Sequence of chain 1.I:
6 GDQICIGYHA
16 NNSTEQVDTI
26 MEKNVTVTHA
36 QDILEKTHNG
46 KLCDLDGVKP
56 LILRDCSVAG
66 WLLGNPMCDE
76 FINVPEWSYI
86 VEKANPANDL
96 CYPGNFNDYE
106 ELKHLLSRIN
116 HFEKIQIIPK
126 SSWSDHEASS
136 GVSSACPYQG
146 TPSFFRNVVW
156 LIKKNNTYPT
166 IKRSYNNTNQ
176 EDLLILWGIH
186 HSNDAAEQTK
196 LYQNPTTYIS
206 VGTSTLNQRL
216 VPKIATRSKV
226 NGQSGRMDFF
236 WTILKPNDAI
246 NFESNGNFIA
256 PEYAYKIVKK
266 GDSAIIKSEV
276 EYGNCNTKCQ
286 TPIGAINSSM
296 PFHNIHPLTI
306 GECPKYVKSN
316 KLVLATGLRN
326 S

Sequence of chain 1.G:
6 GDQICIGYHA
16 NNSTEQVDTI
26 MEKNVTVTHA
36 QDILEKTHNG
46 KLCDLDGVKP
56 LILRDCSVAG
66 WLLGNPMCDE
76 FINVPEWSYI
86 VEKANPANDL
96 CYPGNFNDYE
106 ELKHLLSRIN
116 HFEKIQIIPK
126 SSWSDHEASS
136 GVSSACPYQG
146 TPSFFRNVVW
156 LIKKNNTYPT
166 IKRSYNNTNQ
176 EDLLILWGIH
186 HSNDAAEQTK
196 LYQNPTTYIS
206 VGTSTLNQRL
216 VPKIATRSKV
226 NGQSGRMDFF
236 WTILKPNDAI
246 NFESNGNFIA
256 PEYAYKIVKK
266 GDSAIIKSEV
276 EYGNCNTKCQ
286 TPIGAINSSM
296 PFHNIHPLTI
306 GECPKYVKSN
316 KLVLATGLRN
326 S

Binding-site contacts:
Ligand atom C2 contacts residue ASN242 of chain 1.G at 3.8 Å.
Ligand atom C7 contacts residue ASN242 of chain 1.G at 4.0 Å.
Ligand atom O7 contacts residue ASN242 of chain 1.G at 4.2 Å.
Ligand atom C6 contacts residue ASN171 of chain 1.G at 4.4 Å.
Ligand atom C2 contacts residue ASN171 of chain 1.G at 2.4 Å.
Ligand atom C3 contacts residue ASN171 of chain 1.G at 3.6 Å.
Ligand atom C8 contacts residue SER223 of chain 1.I at 3.4 Å.
Ligand atom N2 contacts residue ASN242 of chain 1.G at 3.1 Å (h-bond).
Ligand atom C8 contacts residue ASN242 of chain 1.G at 4.1 Å.
Ligand atom C1 contacts residue ASN242 of chain 1.G at 3.8 Å.
Ligand atom O5 contacts residue ASN171 of chain 1.G at 1.9 Å (h-bond).
Ligand atom C8 contacts residue ALA244 of chain 1.G at 3.1 Å (hydrophobic).
Ligand atom C3 contacts residue ASN242 of chain 1.G at 3.7 Å.
Ligand atom C7 contacts residue ALA244 of chain 1.G at 3.5 Å (hydrophobic).
Ligand atom O7 contacts residue ASN171 of chain 1.G at 4.5 Å.
Ligand atom O4 contacts residue ASN242 of chain 1.G at 4.4 Å.
Ligand atom C5 contacts residue ASN171 of chain 1.G at 3.3 Å.
Ligand atom N2 contacts residue ASN171 of chain 1.G at 3.0 Å (h-bond).
Ligand atom O3 contacts residue ASN242 of chain 1.G at 4.1 Å.
Ligand atom C1 contacts residue ASN171 of chain 1.G at 1.3 Å.
Ligand atom C8 contacts residue ASP243 of chain 1.G at 3.7 Å.
Ligand atom N2 contacts residue ASP243 of chain 1.G at 4.2 Å.
Ligand atom C4 contacts residue ASN171 of chain 1.G at 4.0 Å.
Ligand atom O7 contacts residue ALA244 of chain 1.G at 4.0 Å.
Ligand atom C7 contacts residue ASN171 of chain 1.G at 4.0 Å.
Ligand atom N2 contacts residue ALA244 of chain 1.G at 3.9 Å.

This protein binds this small molecule.
Small molecule (SMILES): CC(=O)N[C@H]1[C@H](O[C@H]2[C@H](O)[C@@H](NC(C)=O)CO[C@@H]2CO)O[C@H](CO)[C@@H](O)[C@@H]1O